Binding-site contacts:
Ligand atom O7 contacts residue ASN801 of chain 1.A at 3.9 Å.
Ligand atom O6 contacts residue ASN801 of chain 1.A at 4.5 Å.
Ligand atom C4 contacts residue ASN801 of chain 1.A at 4.2 Å.
Ligand atom C2 contacts residue ASN801 of chain 1.A at 2.5 Å.
Ligand atom C5 contacts residue ASN801 of chain 1.A at 3.6 Å.
Ligand atom O6 contacts residue SER803 of chain 1.A at 4.1 Å.
Ligand atom C1 contacts residue SER803 of chain 1.A at 3.7 Å.
Ligand atom O5 contacts residue ASN801 of chain 1.A at 2.3 Å (h-bond).
Ligand atom C5 contacts residue SER803 of chain 1.A at 3.3 Å.
Ligand atom N2 contacts residue ASN801 of chain 1.A at 3.0 Å (h-bond).
Ligand atom C1 contacts residue ASN801 of chain 1.A at 1.4 Å.
Ligand atom C3 contacts residue ASN801 of chain 1.A at 3.8 Å.
Ligand atom C5 contacts residue GLN804 of chain 1.A at 4.3 Å.
Ligand atom C6 contacts residue GLN804 of chain 1.A at 3.5 Å.
Ligand atom O6 contacts residue GLN804 of chain 1.A at 3.9 Å.
Ligand atom O5 contacts residue SER803 of chain 1.A at 3.3 Å (h-bond).
Ligand atom C7 contacts residue ASN801 of chain 1.A at 3.6 Å.
Ligand atom C6 contacts residue SER803 of chain 1.A at 3.6 Å.
Ligand atom C8 contacts residue GLN804 of chain 1.A at 4.3 Å.

Sequence of chain 1.A:
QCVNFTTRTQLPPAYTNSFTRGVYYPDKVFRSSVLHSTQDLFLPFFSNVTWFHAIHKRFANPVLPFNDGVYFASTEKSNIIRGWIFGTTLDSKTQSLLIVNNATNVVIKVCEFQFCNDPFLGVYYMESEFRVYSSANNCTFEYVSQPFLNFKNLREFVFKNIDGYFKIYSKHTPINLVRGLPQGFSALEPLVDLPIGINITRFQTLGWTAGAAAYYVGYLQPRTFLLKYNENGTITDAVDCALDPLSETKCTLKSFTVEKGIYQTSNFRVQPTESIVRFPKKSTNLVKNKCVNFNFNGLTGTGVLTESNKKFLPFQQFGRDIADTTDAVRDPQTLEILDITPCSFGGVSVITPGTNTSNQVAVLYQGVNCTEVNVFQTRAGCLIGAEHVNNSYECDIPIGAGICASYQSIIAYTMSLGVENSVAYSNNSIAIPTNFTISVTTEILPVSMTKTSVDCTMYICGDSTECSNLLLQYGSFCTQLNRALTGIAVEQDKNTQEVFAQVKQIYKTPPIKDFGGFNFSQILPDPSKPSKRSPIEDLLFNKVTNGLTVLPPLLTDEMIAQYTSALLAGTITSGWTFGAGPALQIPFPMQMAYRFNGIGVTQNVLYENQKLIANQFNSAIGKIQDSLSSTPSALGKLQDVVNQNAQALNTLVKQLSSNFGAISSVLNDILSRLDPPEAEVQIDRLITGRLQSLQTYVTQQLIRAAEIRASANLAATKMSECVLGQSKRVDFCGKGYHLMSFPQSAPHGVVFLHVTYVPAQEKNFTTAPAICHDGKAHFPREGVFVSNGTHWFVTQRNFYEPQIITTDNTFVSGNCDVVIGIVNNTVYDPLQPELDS

The small molecule below binds the protein below.
Small molecule (SMILES): CC(=O)N[C@H]1[C@H](O[C@H]2[C@H](O)[C@@H](NC(C)=O)CO[C@@H]2CO)O[C@H](CO)[C@@H](O)[C@@H]1O